Binding-site contacts:
Ligand atom O7 contacts residue LYS67 of chain 1.A at 2.4 Å (salt-bridge).
Ligand atom C4 contacts residue SER51 of chain 1.X at 4.2 Å.
Ligand atom O3 contacts residue SER51 of chain 1.X at 4.4 Å.
Ligand atom C8 contacts residue PHE90 of chain 1.X at 3.5 Å (hydrophobic).
Ligand atom C7 contacts residue PHE90 of chain 1.X at 4.0 Å (hydrophobic).
Ligand atom C3 contacts residue SER51 of chain 1.X at 4.5 Å.
Ligand atom O5 contacts residue ASN246 of chain 1.A at 2.4 Å (h-bond).
Ligand atom C8 contacts residue ASN64 of chain 1.A at 3.9 Å.
Ligand atom C8 contacts residue THR206 of chain 1.A at 3.8 Å.
Ligand atom C7 contacts residue ASN246 of chain 1.A at 3.8 Å.
Ligand atom C7 contacts residue LYS67 of chain 1.A at 3.4 Å.
Ligand atom O4 contacts residue TYR111 of chain 1.W at 4.4 Å.
Ligand atom C6 contacts residue ASP49 of chain 1.X at 3.4 Å.
Ligand atom N2 contacts residue ASN246 of chain 1.A at 2.9 Å (h-bond).
Ligand atom O4 contacts residue SER51 of chain 1.X at 3.0 Å (h-bond).
Ligand atom O7 contacts residue ASN30 of chain 1.X at 3.5 Å.
Ligand atom O5 contacts residue GLU245 of chain 1.A at 3.6 Å (salt-bridge).
Ligand atom C7 contacts residue ASN30 of chain 1.X at 4.3 Å.
Ligand atom N2 contacts residue LYS67 of chain 1.A at 4.2 Å.
Ligand atom C6 contacts residue GLU245 of chain 1.A at 4.0 Å.
Ligand atom C3 contacts residue ASN246 of chain 1.A at 3.8 Å.
Ligand atom O6 contacts residue ASP49 of chain 1.X at 2.8 Å (salt-bridge).
Ligand atom O7 contacts residue ASN246 of chain 1.A at 4.2 Å.
Ligand atom C5 contacts residue GLU245 of chain 1.A at 3.8 Å.
Ligand atom C2 contacts residue ASN246 of chain 1.A at 2.4 Å.
Ligand atom C5 contacts residue ASN246 of chain 1.A at 3.7 Å.
Ligand atom C8 contacts residue LYS67 of chain 1.A at 4.3 Å.
Ligand atom C7 contacts residue ASN64 of chain 1.A at 4.4 Å.
Ligand atom C2 contacts residue LYS67 of chain 1.A at 4.2 Å.
Ligand atom C1 contacts residue GLU245 of chain 1.A at 4.2 Å.
Ligand atom O7 contacts residue ALA31 of chain 1.X at 2.8 Å (h-bond).
Ligand atom O2 contacts residue TYR111 of chain 1.W at 4.5 Å.
Ligand atom C1 contacts residue ASN246 of chain 1.A at 1.4 Å.
Ligand atom C8 contacts residue ALA31 of chain 1.X at 3.8 Å (hydrophobic).
Ligand atom C7 contacts residue ALA31 of chain 1.X at 3.8 Å (hydrophobic).
Ligand atom C4 contacts residue ASN246 of chain 1.A at 4.2 Å.
Ligand atom N2 contacts residue PHE90 of chain 1.X at 4.2 Å.
Ligand atom O7 contacts residue ASN64 of chain 1.A at 4.3 Å.
Ligand atom C6 contacts residue ARG52 of chain 1.X at 4.1 Å.

A protein and the small-molecule ligand that binds it are described below.
Small molecule (SMILES): CC(=O)N[C@H]1[C@H](O[C@H]2[C@H](O)[C@@H](NC(C)=O)CO[C@@H]2CO)O[C@H](CO)[C@@H](O[C@@H]2O[C@H](CO)[C@@H](O)[C@H](O[C@H]3O[C@H](CO)[C@@H](O)[C@H](O)[C@@H]3O)[C@@H]2O)[C@@H]1O

Sequence of chain 1.A:
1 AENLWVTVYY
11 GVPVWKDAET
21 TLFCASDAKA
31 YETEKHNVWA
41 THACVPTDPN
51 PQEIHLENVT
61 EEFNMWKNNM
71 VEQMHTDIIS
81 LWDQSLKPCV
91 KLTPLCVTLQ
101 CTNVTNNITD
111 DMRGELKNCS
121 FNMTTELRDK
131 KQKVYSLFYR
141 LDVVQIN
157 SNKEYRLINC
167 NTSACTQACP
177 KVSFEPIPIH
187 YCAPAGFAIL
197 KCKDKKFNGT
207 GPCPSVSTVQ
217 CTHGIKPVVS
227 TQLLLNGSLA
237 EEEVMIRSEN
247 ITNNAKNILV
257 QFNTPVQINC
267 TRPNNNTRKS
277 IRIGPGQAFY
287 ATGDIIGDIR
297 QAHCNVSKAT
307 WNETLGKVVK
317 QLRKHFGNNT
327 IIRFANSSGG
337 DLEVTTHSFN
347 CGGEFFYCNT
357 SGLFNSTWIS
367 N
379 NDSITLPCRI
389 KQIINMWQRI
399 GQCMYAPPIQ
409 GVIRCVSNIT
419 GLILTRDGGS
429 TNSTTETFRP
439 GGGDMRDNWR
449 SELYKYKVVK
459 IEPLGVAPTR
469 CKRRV

Sequence of chain 1.W:
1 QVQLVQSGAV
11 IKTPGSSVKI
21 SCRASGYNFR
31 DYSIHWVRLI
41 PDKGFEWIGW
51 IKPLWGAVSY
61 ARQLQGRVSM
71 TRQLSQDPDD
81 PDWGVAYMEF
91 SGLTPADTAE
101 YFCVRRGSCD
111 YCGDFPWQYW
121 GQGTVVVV

Sequence of chain 1.X:
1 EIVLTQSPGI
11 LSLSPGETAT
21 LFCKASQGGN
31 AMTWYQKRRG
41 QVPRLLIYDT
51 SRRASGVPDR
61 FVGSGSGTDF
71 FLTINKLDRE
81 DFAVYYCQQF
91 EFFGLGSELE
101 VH